Binding-site contacts:
Ligand atom C7 contacts residue ARG162 of chain 1.B at 3.6 Å.
Ligand atom C3 contacts residue SER181 of chain 1.B at 3.3 Å.
Ligand atom C2 contacts residue PHE179 of chain 1.B at 4.3 Å (hydrophobic).
Ligand atom O3 contacts residue TYR200 of chain 1.B at 3.3 Å.
Ligand atom O7 contacts residue ARG162 of chain 1.B at 3.2 Å (salt-bridge).
Ligand atom O2 contacts residue PHE179 of chain 1.B at 4.3 Å.
Ligand atom C4 contacts residue SER181 of chain 1.B at 3.7 Å.
Ligand atom C2 contacts residue TYR200 of chain 1.B at 3.7 Å (hydrophobic).
Ligand atom C6 contacts residue SER181 of chain 1.B at 4.4 Å.
Ligand atom O2 contacts residue SER181 of chain 1.B at 3.7 Å.
Ligand atom C1 contacts residue ARG162 of chain 1.B at 4.1 Å.
Ligand atom O5 contacts residue SER181 of chain 1.B at 2.1 Å (h-bond).
Ligand atom O5 contacts residue ARG162 of chain 1.B at 3.8 Å.
Ligand atom C3 contacts residue TYR200 of chain 1.B at 3.5 Å (hydrophobic).
Ligand atom C2 contacts residue SER181 of chain 1.B at 2.6 Å.
Ligand atom C5 contacts residue SER181 of chain 1.B at 3.0 Å.
Ligand atom C1 contacts residue SER181 of chain 1.B at 1.3 Å.
Ligand atom O2 contacts residue TYR160 of chain 1.B at 3.7 Å.

The small molecule below binds the protein below.
Small molecule (SMILES): OC[C@@H](O)[C@H]1O[C@H](O)[C@@H](O)[C@@H](O)[C@@H]1O

Sequence of chain 1.B:
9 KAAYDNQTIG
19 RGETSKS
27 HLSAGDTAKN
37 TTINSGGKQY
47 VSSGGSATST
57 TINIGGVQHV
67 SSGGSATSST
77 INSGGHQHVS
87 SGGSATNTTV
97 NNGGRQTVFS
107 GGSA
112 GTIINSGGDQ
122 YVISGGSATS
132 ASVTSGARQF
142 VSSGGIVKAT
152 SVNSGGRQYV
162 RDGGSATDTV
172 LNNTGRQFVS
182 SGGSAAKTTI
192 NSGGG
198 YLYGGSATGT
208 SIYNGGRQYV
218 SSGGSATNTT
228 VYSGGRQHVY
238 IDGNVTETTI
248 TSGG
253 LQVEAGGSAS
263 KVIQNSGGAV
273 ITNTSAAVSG